Sequence of chain 1.A:
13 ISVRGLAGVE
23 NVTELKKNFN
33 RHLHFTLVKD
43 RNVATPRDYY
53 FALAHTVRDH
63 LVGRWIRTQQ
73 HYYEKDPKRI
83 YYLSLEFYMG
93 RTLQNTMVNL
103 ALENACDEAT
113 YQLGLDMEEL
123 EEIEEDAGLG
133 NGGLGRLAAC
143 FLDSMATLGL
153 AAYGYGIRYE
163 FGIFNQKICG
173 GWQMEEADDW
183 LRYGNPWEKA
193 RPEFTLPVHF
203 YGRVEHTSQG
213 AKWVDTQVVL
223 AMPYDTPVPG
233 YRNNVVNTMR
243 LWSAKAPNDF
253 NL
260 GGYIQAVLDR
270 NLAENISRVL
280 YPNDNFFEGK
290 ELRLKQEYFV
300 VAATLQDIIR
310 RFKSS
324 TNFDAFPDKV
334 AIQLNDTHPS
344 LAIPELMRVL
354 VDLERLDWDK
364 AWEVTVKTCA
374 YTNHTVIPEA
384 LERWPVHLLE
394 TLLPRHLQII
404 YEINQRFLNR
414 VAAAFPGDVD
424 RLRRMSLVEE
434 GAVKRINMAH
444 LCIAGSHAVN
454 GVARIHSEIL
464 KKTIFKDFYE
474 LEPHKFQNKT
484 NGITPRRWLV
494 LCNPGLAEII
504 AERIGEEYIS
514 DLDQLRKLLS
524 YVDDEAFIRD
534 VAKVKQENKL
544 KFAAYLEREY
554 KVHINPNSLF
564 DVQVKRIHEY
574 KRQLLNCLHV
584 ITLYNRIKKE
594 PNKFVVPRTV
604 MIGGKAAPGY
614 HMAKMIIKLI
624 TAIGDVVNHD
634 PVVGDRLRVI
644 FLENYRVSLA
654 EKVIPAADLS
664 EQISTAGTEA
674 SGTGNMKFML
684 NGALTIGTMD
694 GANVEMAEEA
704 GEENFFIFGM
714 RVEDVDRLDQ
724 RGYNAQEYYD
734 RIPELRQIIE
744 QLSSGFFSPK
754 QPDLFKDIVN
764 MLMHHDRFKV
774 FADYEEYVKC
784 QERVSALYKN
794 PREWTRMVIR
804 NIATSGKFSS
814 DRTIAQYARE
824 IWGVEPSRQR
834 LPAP

Binding-site contacts:
Ligand atom O6 contacts residue ASN484 of chain 1.A at 2.8 Å (h-bond).
Ligand atom C5 contacts residue LEU136 of chain 1.A at 3.7 Å (hydrophobic).
Ligand atom O4 contacts residue SER674 of chain 1.A at 3.9 Å.
Ligand atom O3 contacts residue GLY675 of chain 1.A at 3.1 Å (h-bond).
Ligand atom C2 contacts residue ASN284 of chain 1.A at 3.9 Å.
Ligand atom O6 contacts residue VAL455 of chain 1.A at 3.7 Å.
Ligand atom O5 contacts residue GLY135 of chain 1.A at 4.0 Å.
Ligand atom C6 contacts residue GLY135 of chain 1.A at 3.7 Å.
Ligand atom O4 contacts residue GLY675 of chain 1.A at 2.7 Å (h-bond).
Ligand atom C6 contacts residue HIS377 of chain 1.A at 3.5 Å.
Ligand atom O4 contacts residue ASN484 of chain 1.A at 3.6 Å (h-bond).
Ligand atom C2 contacts residue GLU672 of chain 1.A at 3.8 Å.
Ligand atom O2 contacts residue GLU672 of chain 1.A at 3.1 Å (salt-bridge).
Ligand atom C4 contacts residue ASN484 of chain 1.A at 4.0 Å.
Ligand atom O5 contacts residue LEU136 of chain 1.A at 3.6 Å (h-bond).
Ligand atom C5 contacts residue GLY135 of chain 1.A at 3.7 Å.
Ligand atom O5 contacts residue HIS377 of chain 1.A at 3.6 Å (h-bond).
Ligand atom C2 contacts residue HIS377 of chain 1.A at 3.4 Å.
Ligand atom O3 contacts residue SER674 of chain 1.A at 3.1 Å (h-bond).
Ligand atom C1 contacts residue ASN284 of chain 1.A at 3.9 Å.
Ligand atom O1 contacts residue GLY135 of chain 1.A at 3.5 Å.
Ligand atom O6 contacts residue HIS377 of chain 1.A at 2.6 Å (h-bond).
Ligand atom C6 contacts residue LEU139 of chain 1.A at 4.0 Å (hydrophobic).
Ligand atom O3 contacts residue GLU672 of chain 1.A at 2.7 Å (salt-bridge).
Ligand atom C4 contacts residue GLY675 of chain 1.A at 3.7 Å.
Ligand atom O3 contacts residue ALA673 of chain 1.A at 3.5 Å (h-bond).
Ligand atom C3 contacts residue GLY675 of chain 1.A at 3.8 Å.
Ligand atom O4 contacts residue THR676 of chain 1.A at 4.0 Å.
Ligand atom O2 contacts residue TYR573 of chain 1.A at 3.1 Å (h-bond).
Ligand atom O2 contacts residue ASN284 of chain 1.A at 2.9 Å (h-bond).
Ligand atom C6 contacts residue ASN484 of chain 1.A at 3.2 Å.
Ligand atom C1 contacts residue HIS377 of chain 1.A at 4.0 Å.
Ligand atom C3 contacts residue GLU672 of chain 1.A at 3.3 Å.
Ligand atom C5 contacts residue HIS377 of chain 1.A at 4.1 Å.
Ligand atom C6 contacts residue LEU136 of chain 1.A at 4.0 Å (hydrophobic).
Ligand atom O2 contacts residue HIS377 of chain 1.A at 3.9 Å.
Ligand atom O1 contacts residue LEU136 of chain 1.A at 3.4 Å (h-bond).
Ligand atom O1 contacts residue ASN284 of chain 1.A at 3.9 Å.
Ligand atom O6 contacts residue LEU139 of chain 1.A at 3.8 Å.
Ligand atom C1 contacts residue LEU136 of chain 1.A at 4.0 Å (hydrophobic).

The small molecule below binds the protein below.
Small molecule (SMILES): OC[C@H]1O[C@H](O)[C@H](O)[C@@H](O)[C@@H]1O